Sequence of chain 2.A:
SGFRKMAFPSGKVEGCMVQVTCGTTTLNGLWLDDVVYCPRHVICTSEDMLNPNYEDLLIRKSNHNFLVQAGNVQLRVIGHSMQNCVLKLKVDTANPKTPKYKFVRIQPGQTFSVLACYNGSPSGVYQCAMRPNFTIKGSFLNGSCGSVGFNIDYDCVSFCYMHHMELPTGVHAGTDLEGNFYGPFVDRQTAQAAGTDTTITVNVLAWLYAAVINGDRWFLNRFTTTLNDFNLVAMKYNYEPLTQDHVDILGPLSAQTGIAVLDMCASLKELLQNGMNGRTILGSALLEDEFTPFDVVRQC

The small molecule below binds the protein below.
Small molecule (SMILES): Cc1cc(-n2c(CC(C)C)nc3cc(O)c(O)c(O)c3c2=O)ccc1F

Binding-site contacts:
Ligand atom C02 contacts residue ASN161 of chain 2.A at 3.7 Å.
Ligand atom O07 contacts residue CYS164 of chain 2.A at 3.9 Å.
Ligand atom C12 contacts residue HIS183 of chain 2.A at 3.9 Å.
Ligand atom F25 contacts residue ARG207 of chain 2.A at 3.0 Å.
Ligand atom C06 contacts residue ASN161 of chain 2.A at 3.6 Å.
Ligand atom O08 contacts residue CYS164 of chain 2.A at 3.5 Å (h-bond).
Ligand atom C01 contacts residue ASN161 of chain 2.A at 3.4 Å.
Ligand atom C06 contacts residue CYS164 of chain 2.A at 3.2 Å (hydrophobic).
Ligand atom O08 contacts residue GLY162 of chain 2.A at 3.2 Å (h-bond).
Ligand atom O09 contacts residue SER163 of chain 2.A at 3.3 Å (h-bond).
Ligand atom C05 contacts residue CYS164 of chain 2.A at 3.6 Å (hydrophobic).
Ligand atom O13 contacts residue MET184 of chain 2.A at 3.7 Å.
Ligand atom C17 contacts residue THR64 of chain 2.A at 3.8 Å.
Ligand atom O09 contacts residue CYS164 of chain 2.A at 3.3 Å (h-bond).
Ligand atom O09 contacts residue GLY162 of chain 2.A at 2.8 Å (h-bond).
Ligand atom C01 contacts residue CYS164 of chain 2.A at 3.0 Å (hydrophobic).
Ligand atom C24 contacts residue MET68 of chain 2.A at 3.9 Å (hydrophobic).
Ligand atom C05 contacts residue ASN161 of chain 2.A at 3.9 Å.
Ligand atom C11 contacts residue HIS60 of chain 2.A at 3.6 Å.
Ligand atom F25 contacts residue GLN208 of chain 2.A at 2.9 Å.
Ligand atom C04 contacts residue CYS164 of chain 2.A at 3.7 Å (hydrophobic).
Ligand atom C02 contacts residue CYS164 of chain 2.A at 3.2 Å (hydrophobic).
Ligand atom O07 contacts residue MET184 of chain 2.A at 3.7 Å.
Ligand atom O08 contacts residue LEU160 of chain 2.A at 3.4 Å (h-bond).
Ligand atom C03 contacts residue HIS60 of chain 2.A at 3.9 Å.
Ligand atom C04 contacts residue HIS60 of chain 2.A at 3.5 Å.
Ligand atom C03 contacts residue CYS164 of chain 2.A at 3.6 Å (hydrophobic).
Ligand atom C22 contacts residue MET68 of chain 2.A at 3.7 Å (hydrophobic).
Ligand atom O08 contacts residue ASN161 of chain 2.A at 3.5 Å.
Ligand atom O08 contacts residue SER163 of chain 2.A at 3.4 Å (h-bond).
Ligand atom C26 contacts residue GLN208 of chain 2.A at 3.0 Å.
Ligand atom N10 contacts residue HIS60 of chain 2.A at 3.2 Å.
Ligand atom C23 contacts residue MET68 of chain 2.A at 3.5 Å (hydrophobic).
Ligand atom C17 contacts residue CYS63 of chain 2.A at 3.6 Å (hydrophobic).
Ligand atom C02 contacts residue GLY162 of chain 2.A at 3.5 Å.
Ligand atom O13 contacts residue HIS183 of chain 2.A at 3.8 Å.
Ligand atom C24 contacts residue HIS60 of chain 2.A at 4.0 Å.
Ligand atom C01 contacts residue GLY162 of chain 2.A at 3.7 Å.
Ligand atom C17 contacts residue SER65 of chain 2.A at 4.0 Å.
Ligand atom C15 contacts residue HIS60 of chain 2.A at 3.6 Å.